A small-molecule ligand and the protein it binds are described below.
Small molecule (SMILES): CC(=O)N[C@@H]1[C@@H](O)[C@H](O)[C@@H](CO)O[C@H]1O

Binding-site contacts:
Ligand atom C1 contacts residue ASN259 of chain 1.E at 1.4 Å.
Ligand atom O4 contacts residue LYS115 of chain 1.A at 4.1 Å.
Ligand atom C7 contacts residue LYS181 of chain 1.A at 4.5 Å.
Ligand atom O7 contacts residue ASN259 of chain 1.E at 3.7 Å.
Ligand atom C5 contacts residue ASN259 of chain 1.E at 3.7 Å.
Ligand atom O5 contacts residue ASN259 of chain 1.E at 2.4 Å (h-bond).
Ligand atom C2 contacts residue ASN259 of chain 1.E at 2.5 Å.
Ligand atom O7 contacts residue LYS181 of chain 1.A at 3.4 Å.
Ligand atom N2 contacts residue ASN259 of chain 1.E at 2.9 Å (h-bond).
Ligand atom O6 contacts residue THR116 of chain 1.A at 4.3 Å.
Ligand atom C3 contacts residue ASN259 of chain 1.E at 3.8 Å.
Ligand atom C4 contacts residue LYS115 of chain 1.A at 4.1 Å.
Ligand atom C7 contacts residue ASN259 of chain 1.E at 3.6 Å.
Ligand atom C6 contacts residue LYS115 of chain 1.A at 4.1 Å.
Ligand atom C4 contacts residue ASN259 of chain 1.E at 4.3 Å.

Sequence of chain 1.A:
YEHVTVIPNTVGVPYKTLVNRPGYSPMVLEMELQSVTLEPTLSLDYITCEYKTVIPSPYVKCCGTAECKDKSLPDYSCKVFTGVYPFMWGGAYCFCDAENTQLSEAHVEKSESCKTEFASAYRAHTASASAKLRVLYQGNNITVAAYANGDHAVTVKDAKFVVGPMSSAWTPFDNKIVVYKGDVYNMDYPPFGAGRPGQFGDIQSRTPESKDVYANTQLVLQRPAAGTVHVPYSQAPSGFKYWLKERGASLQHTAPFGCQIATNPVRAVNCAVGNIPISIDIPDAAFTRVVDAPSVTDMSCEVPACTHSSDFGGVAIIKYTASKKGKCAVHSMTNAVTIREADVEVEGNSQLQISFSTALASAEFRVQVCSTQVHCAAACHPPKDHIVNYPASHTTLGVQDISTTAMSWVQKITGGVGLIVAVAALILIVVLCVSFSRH

Sequence of chain 1.E:
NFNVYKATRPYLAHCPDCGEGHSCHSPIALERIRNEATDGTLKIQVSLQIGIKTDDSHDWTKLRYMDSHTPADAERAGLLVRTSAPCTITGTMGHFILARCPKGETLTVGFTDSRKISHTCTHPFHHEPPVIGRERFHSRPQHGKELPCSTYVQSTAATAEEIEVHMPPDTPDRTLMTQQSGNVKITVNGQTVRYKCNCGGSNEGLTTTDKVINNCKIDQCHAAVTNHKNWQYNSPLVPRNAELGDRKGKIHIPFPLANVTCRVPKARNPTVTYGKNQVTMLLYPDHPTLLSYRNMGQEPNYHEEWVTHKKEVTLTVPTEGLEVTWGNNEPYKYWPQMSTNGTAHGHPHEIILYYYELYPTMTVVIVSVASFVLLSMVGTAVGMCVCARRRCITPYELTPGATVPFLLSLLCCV